Binding-site contacts:
Ligand atom CD1 contacts residue THR349 of chain 30.A at 4.3 Å.
Ligand atom CG2 contacts residue PHE71 of chain 30.A at 4.0 Å (hydrophobic).

This small molecule binds to this protein.
Small molecule (SMILES): CC[C@H](C)[C@@H](C=O)NC(=O)[C@H](CO)NC(=O)[C@H](CCCCN)NC(=O)[C@@H](N)C(C)C

Sequence of chain 30.A:
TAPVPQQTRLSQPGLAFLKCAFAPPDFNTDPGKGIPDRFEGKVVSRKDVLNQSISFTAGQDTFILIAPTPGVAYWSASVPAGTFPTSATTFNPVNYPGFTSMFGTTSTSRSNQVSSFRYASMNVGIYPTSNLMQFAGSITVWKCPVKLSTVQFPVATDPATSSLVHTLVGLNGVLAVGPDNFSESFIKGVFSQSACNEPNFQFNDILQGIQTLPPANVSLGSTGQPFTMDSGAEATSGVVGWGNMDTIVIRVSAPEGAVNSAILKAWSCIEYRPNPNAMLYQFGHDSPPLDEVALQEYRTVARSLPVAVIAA